Sequence of chain 1.A:
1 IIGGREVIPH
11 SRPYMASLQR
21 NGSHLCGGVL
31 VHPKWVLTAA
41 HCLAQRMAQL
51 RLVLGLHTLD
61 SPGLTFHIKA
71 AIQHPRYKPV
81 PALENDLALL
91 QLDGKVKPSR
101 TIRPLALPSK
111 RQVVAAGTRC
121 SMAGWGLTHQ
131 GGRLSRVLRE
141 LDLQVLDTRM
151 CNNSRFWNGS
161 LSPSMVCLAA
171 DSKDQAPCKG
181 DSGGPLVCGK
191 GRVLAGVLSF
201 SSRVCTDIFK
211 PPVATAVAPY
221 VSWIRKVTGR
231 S

A protein and the small-molecule ligand that binds it are described below.
Small molecule (SMILES): CC(C)C[C@H](NC(=O)[C@@H]1CCCN1C(=O)[C@@H](NC(=O)[C@H](CCCCN)NC(=O)CNC(=O)[C@@H](N)CO)C(C)C)C(=O)O

Binding-site contacts:
Ligand atom OXT contacts residue HIS41 of chain 1.A at 3.3 Å (h-bond).
Ligand atom C contacts residue SER182 of chain 1.A at 3.3 Å.
Ligand atom CG2 contacts residue SER202 of chain 1.A at 3.6 Å.
Ligand atom CB contacts residue ARG203 of chain 1.A at 3.8 Å.
Ligand atom CD2 contacts residue PRO177 of chain 1.A at 3.8 Å (hydrophobic).
Ligand atom OXT contacts residue SER182 of chain 1.A at 3.0 Å (h-bond).
Ligand atom CA contacts residue SER199 of chain 1.A at 3.7 Å.
Ligand atom O contacts residue LYS179 of chain 1.A at 3.5 Å.
Ligand atom CG contacts residue TRP157 of chain 1.A at 3.7 Å (hydrophobic).
Ligand atom CG contacts residue PHE200 of chain 1.A at 3.4 Å (hydrophobic).
Ligand atom CB contacts residue SER202 of chain 1.A at 3.7 Å.
Ligand atom CG2 contacts residue ARG203 of chain 1.A at 3.2 Å.
Ligand atom CD contacts residue PRO81 of chain 1.A at 3.6 Å (hydrophobic).
Ligand atom O contacts residue VAL80 of chain 1.A at 3.6 Å.
Ligand atom O contacts residue TRP157 of chain 1.A at 3.7 Å.
Ligand atom CE contacts residue SER160 of chain 1.A at 3.5 Å.
Ligand atom N contacts residue SER199 of chain 1.A at 3.0 Å (h-bond).
Ligand atom C contacts residue SER201 of chain 1.A at 3.8 Å.
Ligand atom CG contacts residue PHE200 of chain 1.A at 3.8 Å (hydrophobic).
Ligand atom CD contacts residue PHE200 of chain 1.A at 3.7 Å (hydrophobic).
Ligand atom C contacts residue SER199 of chain 1.A at 3.8 Å.
Ligand atom C contacts residue PHE200 of chain 1.A at 3.9 Å (hydrophobic).
Ligand atom CB contacts residue SER182 of chain 1.A at 3.5 Å.
Ligand atom O contacts residue SER182 of chain 1.A at 3.2 Å (h-bond).
Ligand atom CA contacts residue SER201 of chain 1.A at 3.8 Å.
Ligand atom NZ contacts residue SER160 of chain 1.A at 3.0 Å (h-bond).
Ligand atom O contacts residue CYS178 of chain 1.A at 3.5 Å (h-bond).
Ligand atom CD2 contacts residue SER201 of chain 1.A at 3.6 Å.
Ligand atom O contacts residue ASP181 of chain 1.A at 3.3 Å (salt-bridge).
Ligand atom CB contacts residue SER199 of chain 1.A at 3.8 Å.
Ligand atom O contacts residue GLY180 of chain 1.A at 2.9 Å (h-bond).
Ligand atom CB contacts residue HIS41 of chain 1.A at 3.4 Å.
Ligand atom CD1 contacts residue PHE200 of chain 1.A at 3.8 Å (hydrophobic).
Ligand atom CD2 contacts residue CYS178 of chain 1.A at 3.6 Å (hydrophobic).
Ligand atom O contacts residue SER201 of chain 1.A at 3.0 Å (h-bond).
Ligand atom O contacts residue PHE200 of chain 1.A at 3.4 Å.
Ligand atom CA contacts residue SER201 of chain 1.A at 3.7 Å.
Ligand atom N contacts residue SER201 of chain 1.A at 2.9 Å (h-bond).
Ligand atom N contacts residue PHE200 of chain 1.A at 3.7 Å.
Ligand atom CE contacts residue PHE200 of chain 1.A at 3.7 Å (hydrophobic).